Binding-site contacts:
Ligand atom C8 contacts residue LEU235 of chain 1.D at 4.2 Å (hydrophobic).
Ligand atom C4 contacts residue ASN207 of chain 1.D at 3.8 Å.
Ligand atom C2 contacts residue ASN207 of chain 1.D at 2.9 Å.
Ligand atom O6 contacts residue ASN207 of chain 1.D at 3.8 Å.
Ligand atom O7 contacts residue ASP208 of chain 1.D at 3.5 Å (salt-bridge).
Ligand atom C7 contacts residue ASN207 of chain 1.D at 3.8 Å.
Ligand atom C8 contacts residue ASP208 of chain 1.D at 4.4 Å.
Ligand atom C8 contacts residue ARG206 of chain 1.D at 4.2 Å.
Ligand atom C5 contacts residue ASN207 of chain 1.D at 2.9 Å.
Ligand atom N2 contacts residue ASN207 of chain 1.D at 3.7 Å.
Ligand atom O7 contacts residue ARG206 of chain 1.D at 4.4 Å.
Ligand atom C7 contacts residue ASP208 of chain 1.D at 4.3 Å.
Ligand atom C6 contacts residue ASN207 of chain 1.D at 3.7 Å.
Ligand atom C3 contacts residue ASN207 of chain 1.D at 3.8 Å.
Ligand atom O5 contacts residue ASN207 of chain 1.D at 1.5 Å (h-bond).
Ligand atom C1 contacts residue ASN207 of chain 1.D at 1.4 Å.
Ligand atom O7 contacts residue ASN207 of chain 1.D at 2.9 Å.

This protein binds this small molecule.
Small molecule (SMILES): CC(=O)N[C@@H]1[C@@H](O)[C@H](O)[C@@H](CO)O[C@H]1O

Sequence of chain 1.D:
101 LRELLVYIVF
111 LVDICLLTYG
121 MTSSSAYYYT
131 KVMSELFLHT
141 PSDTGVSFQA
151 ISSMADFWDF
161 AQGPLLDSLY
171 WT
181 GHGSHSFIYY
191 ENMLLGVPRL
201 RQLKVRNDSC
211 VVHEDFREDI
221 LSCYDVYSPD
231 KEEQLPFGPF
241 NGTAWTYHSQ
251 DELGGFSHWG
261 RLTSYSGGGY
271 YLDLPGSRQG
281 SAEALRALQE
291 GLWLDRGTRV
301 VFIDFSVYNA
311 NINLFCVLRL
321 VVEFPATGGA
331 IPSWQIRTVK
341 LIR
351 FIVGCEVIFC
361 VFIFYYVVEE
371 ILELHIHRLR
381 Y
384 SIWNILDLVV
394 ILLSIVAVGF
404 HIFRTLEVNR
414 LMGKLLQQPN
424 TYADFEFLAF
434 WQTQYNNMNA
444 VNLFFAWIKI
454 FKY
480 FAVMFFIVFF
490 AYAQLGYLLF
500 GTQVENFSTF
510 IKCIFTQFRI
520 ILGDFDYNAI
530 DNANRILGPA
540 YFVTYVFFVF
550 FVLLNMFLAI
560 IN